Binding-site contacts:
Ligand atom O6 contacts residue SER170 of chain 1.A at 2.6 Å (h-bond).
Ligand atom O5 contacts residue THR97 of chain 1.A at 3.4 Å.
Ligand atom O10 contacts residue ARG386 of chain 1.A at 2.8 Å (salt-bridge).
Ligand atom O14 contacts residue GLU341 of chain 1.A at 3.2 Å (salt-bridge).
Ligand atom O5 contacts residue ARG27 of chain 1.A at 2.8 Å (salt-bridge).
Ligand atom O9 contacts residue GLU341 of chain 1.A at 3.4 Å (salt-bridge).
Ligand atom O11 contacts residue ARG124 of chain 1.A at 2.9 Å (salt-bridge).
Ligand atom O4 contacts residue ARG27 of chain 1.A at 2.7 Å (salt-bridge).
Ligand atom C7 contacts residue TYR200 of chain 1.A at 3.4 Å (hydrophobic).
Ligand atom O2 contacts residue LYS340 of chain 1.A at 3.0 Å (salt-bridge).
Ligand atom C6 contacts residue GLN171 of chain 1.A at 3.3 Å.
Ligand atom C10 contacts residue LYS22 of chain 1.A at 3.5 Å.
Ligand atom O6 contacts residue SER197 of chain 1.A at 3.3 Å.
Ligand atom O7 contacts residue SER197 of chain 1.A at 2.6 Å (h-bond).
Ligand atom O13 contacts residue GLN171 of chain 1.A at 2.8 Å (h-bond).
Ligand atom O12 contacts residue LYS22 of chain 1.A at 2.8 Å (salt-bridge).
Ligand atom O5 contacts residue SER23 of chain 1.A at 2.7 Å (h-bond).
Ligand atom C1 contacts residue TYR200 of chain 1.A at 3.4 Å (hydrophobic).
Ligand atom O7 contacts residue ASN336 of chain 1.A at 2.9 Å (h-bond).
Ligand atom O12 contacts residue THR97 of chain 1.A at 3.4 Å.
Ligand atom C8 contacts residue LYS22 of chain 1.A at 3.3 Å.
Ligand atom C9 contacts residue GLU341 of chain 1.A at 3.3 Å.
Ligand atom O13 contacts residue ARG124 of chain 1.A at 2.8 Å (salt-bridge).
Ligand atom O11 contacts residue GLY96 of chain 1.A at 2.8 Å (h-bond).
Ligand atom C2 contacts residue TYR200 of chain 1.A at 3.3 Å (hydrophobic).
Ligand atom O10 contacts residue GLU341 of chain 1.A at 3.5 Å (salt-bridge).
Ligand atom O9 contacts residue HIS385 of chain 1.A at 3.4 Å.
Ligand atom C10 contacts residue GLU341 of chain 1.A at 3.2 Å.
Ligand atom O7 contacts residue LYS340 of chain 1.A at 2.6 Å (salt-bridge).
Ligand atom C1 contacts residue GLN171 of chain 1.A at 3.2 Å.
Ligand atom O6 contacts residue SER169 of chain 1.A at 3.4 Å (h-bond).
Ligand atom O11 contacts residue LYS411 of chain 1.A at 2.9 Å (salt-bridge).
Ligand atom O11 contacts residue ASN94 of chain 1.A at 3.3 Å (h-bond).
Ligand atom O3 contacts residue LYS22 of chain 1.A at 3.0 Å (salt-bridge).
Ligand atom O8 contacts residue SER169 of chain 1.A at 2.7 Å (h-bond).
Ligand atom O10 contacts residue ARG344 of chain 1.A at 2.9 Å (salt-bridge).
Ligand atom O9 contacts residue ARG386 of chain 1.A at 3.0 Å (salt-bridge).
Ligand atom O14 contacts residue LYS22 of chain 1.A at 2.9 Å (salt-bridge).
Ligand atom C7 contacts residue ARG27 of chain 1.A at 3.4 Å.
Ligand atom O9 contacts residue LYS22 of chain 1.A at 2.7 Å (salt-bridge).

A protein and the small-molecule ligand that binds it are described below.
Small molecule (SMILES): C[C@](O[C@@H]1CC(C(=O)O)=C[C@@H](OP(=O)(O)O)[C@H]1O)(OP(=O)(O)O)C(=O)O

Sequence of chain 1.A:
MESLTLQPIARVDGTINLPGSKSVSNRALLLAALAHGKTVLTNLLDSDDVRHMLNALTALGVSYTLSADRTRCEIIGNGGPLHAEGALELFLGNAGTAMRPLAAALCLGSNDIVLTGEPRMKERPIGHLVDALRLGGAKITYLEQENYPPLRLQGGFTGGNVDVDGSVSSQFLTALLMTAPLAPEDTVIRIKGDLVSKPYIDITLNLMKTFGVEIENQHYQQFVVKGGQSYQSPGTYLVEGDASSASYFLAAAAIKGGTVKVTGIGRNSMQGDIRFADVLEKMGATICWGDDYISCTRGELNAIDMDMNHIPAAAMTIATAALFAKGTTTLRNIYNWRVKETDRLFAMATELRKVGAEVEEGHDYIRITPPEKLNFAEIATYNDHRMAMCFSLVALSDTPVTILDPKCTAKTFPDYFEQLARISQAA